This small molecule binds to this protein.
Small molecule (SMILES): O=C(O)[C@@H]1CCCN1

Sequence of chain 2.A:
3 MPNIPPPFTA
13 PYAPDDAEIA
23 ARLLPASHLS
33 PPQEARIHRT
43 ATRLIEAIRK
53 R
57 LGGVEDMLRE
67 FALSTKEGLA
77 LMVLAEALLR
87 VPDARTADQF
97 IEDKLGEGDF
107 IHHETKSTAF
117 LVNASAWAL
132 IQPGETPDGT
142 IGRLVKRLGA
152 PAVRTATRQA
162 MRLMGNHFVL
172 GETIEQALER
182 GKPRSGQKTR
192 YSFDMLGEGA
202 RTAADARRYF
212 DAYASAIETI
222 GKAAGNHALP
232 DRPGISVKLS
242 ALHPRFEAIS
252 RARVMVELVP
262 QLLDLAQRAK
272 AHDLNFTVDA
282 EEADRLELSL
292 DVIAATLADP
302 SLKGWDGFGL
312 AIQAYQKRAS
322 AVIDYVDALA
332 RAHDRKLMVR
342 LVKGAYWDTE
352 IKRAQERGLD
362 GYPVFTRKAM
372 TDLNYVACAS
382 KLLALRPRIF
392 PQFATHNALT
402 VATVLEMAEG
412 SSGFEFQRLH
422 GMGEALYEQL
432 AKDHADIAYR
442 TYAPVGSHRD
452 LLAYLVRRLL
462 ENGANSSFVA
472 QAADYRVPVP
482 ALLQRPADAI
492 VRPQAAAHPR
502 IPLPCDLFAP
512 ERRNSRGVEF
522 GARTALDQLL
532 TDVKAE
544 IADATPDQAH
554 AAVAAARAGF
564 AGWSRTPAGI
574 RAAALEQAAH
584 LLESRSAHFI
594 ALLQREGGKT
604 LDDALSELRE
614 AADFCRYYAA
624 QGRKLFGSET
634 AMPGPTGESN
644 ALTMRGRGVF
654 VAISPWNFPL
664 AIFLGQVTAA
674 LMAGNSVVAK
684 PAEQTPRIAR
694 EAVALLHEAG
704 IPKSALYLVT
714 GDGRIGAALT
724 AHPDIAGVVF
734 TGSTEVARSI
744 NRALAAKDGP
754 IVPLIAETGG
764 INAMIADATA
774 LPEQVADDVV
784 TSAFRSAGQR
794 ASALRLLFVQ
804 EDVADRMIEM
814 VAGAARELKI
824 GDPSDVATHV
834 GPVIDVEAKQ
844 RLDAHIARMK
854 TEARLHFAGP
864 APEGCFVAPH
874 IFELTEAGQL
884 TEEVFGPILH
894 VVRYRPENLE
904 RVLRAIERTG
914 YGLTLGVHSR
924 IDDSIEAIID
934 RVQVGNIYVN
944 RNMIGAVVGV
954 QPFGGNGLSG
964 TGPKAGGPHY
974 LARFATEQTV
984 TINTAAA

Binding-site contacts:
Ligand atom O contacts residue SER736 of chain 2.A at 3.7 Å.
Ligand atom O contacts residue GLY735 of chain 2.A at 3.2 Å.
Ligand atom C contacts residue SER736 of chain 2.A at 4.2 Å.
Ligand atom N contacts residue SER736 of chain 2.A at 3.9 Å.
Ligand atom OXT contacts residue GLY735 of chain 2.A at 4.0 Å.
Ligand atom CD contacts residue GLU886 of chain 2.A at 4.3 Å.
Ligand atom OXT contacts residue PRO658 of chain 2.A at 3.8 Å.
Ligand atom OXT contacts residue ASN660 of chain 2.A at 3.1 Å (h-bond).
Ligand atom O contacts residue PHE888 of chain 2.A at 4.5 Å.
Ligand atom CB contacts residue PHE888 of chain 2.A at 4.0 Å (hydrophobic).
Ligand atom CB contacts residue ASN660 of chain 2.A at 4.2 Å.
Ligand atom OXT contacts residue PHE888 of chain 2.A at 4.3 Å.
Ligand atom CD contacts residue PHE888 of chain 2.A at 4.0 Å (hydrophobic).
Ligand atom C contacts residue GLY735 of chain 2.A at 3.9 Å.
Ligand atom CA contacts residue SER736 of chain 2.A at 4.5 Å.
Ligand atom CG contacts residue PHE888 of chain 2.A at 3.5 Å (hydrophobic).
Ligand atom C contacts residue ASN660 of chain 2.A at 4.2 Å.
Ligand atom CG contacts residue TRP659 of chain 2.A at 4.0 Å (hydrophobic).
Ligand atom CB contacts residue TRP659 of chain 2.A at 3.6 Å (hydrophobic).
Ligand atom O contacts residue GLU886 of chain 2.A at 4.5 Å.